This protein binds this small molecule.
Small molecule (SMILES): CC(=O)N[C@H]1[C@H](O[C@H]2[C@H](O)[C@@H](NC(C)=O)CO[C@@H]2CO)O[C@H](CO)[C@@H](O[C@@H]2O[C@H](CO)[C@@H](O)[C@H](O)[C@@H]2O)[C@@H]1O

Binding-site contacts:
Ligand atom C8 contacts residue SER243 of chain 3.A at 2.5 Å.
Ligand atom O5 contacts residue THR199 of chain 3.A at 4.0 Å.
Ligand atom N2 contacts residue SER243 of chain 3.A at 3.0 Å (h-bond).
Ligand atom C7 contacts residue GLN200 of chain 3.A at 3.5 Å.
Ligand atom O7 contacts residue GLN200 of chain 3.A at 2.5 Å.
Ligand atom C4 contacts residue ASN197 of chain 3.A at 4.2 Å.
Ligand atom C7 contacts residue SER243 of chain 3.A at 2.8 Å.
Ligand atom C6 contacts residue ASN197 of chain 3.A at 4.0 Å.
Ligand atom C2 contacts residue ASN197 of chain 3.A at 2.8 Å.
Ligand atom C2 contacts residue SER243 of chain 3.A at 4.1 Å.
Ligand atom O7 contacts residue ASN197 of chain 3.A at 4.4 Å.
Ligand atom C8 contacts residue GLN200 of chain 3.A at 3.2 Å.
Ligand atom C6 contacts residue THR199 of chain 3.A at 4.1 Å.
Ligand atom O5 contacts residue ASN197 of chain 3.A at 2.2 Å (h-bond).
Ligand atom N2 contacts residue ASN197 of chain 3.A at 3.2 Å (h-bond).
Ligand atom C5 contacts residue ASN197 of chain 3.A at 3.4 Å.
Ligand atom C1 contacts residue ASN197 of chain 3.A at 1.4 Å.
Ligand atom C1 contacts residue SER243 of chain 3.A at 3.7 Å.
Ligand atom O7 contacts residue SER243 of chain 3.A at 3.8 Å.
Ligand atom O6 contacts residue ASN197 of chain 3.A at 3.1 Å (h-bond).
Ligand atom C7 contacts residue ASN197 of chain 3.A at 3.9 Å.
Ligand atom C3 contacts residue ASN197 of chain 3.A at 3.9 Å.
Ligand atom O6 contacts residue THR199 of chain 3.A at 4.0 Å.

Sequence of chain 3.A:
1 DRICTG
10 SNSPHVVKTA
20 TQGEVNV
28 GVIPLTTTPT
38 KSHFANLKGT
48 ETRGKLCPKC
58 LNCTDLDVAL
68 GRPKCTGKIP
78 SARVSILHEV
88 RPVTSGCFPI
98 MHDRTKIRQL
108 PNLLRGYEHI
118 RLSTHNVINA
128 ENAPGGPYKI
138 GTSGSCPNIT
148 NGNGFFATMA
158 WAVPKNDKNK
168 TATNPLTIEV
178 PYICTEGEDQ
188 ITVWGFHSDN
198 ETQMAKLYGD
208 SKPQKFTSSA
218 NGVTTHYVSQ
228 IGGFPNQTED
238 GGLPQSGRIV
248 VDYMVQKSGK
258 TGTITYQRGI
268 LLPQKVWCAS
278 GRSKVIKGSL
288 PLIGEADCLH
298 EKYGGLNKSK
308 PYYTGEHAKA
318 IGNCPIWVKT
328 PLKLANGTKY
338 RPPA